Sequence of chain 1.D:
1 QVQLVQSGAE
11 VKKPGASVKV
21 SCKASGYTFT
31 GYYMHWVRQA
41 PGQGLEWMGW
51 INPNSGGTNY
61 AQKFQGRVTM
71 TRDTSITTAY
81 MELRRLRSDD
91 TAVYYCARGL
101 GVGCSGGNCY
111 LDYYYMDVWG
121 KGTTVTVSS

Sequence of chain 1.E:
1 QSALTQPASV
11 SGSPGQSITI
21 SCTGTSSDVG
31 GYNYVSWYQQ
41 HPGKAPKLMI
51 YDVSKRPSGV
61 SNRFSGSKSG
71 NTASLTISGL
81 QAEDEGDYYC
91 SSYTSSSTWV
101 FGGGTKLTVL

Sequence of chain 1.B:
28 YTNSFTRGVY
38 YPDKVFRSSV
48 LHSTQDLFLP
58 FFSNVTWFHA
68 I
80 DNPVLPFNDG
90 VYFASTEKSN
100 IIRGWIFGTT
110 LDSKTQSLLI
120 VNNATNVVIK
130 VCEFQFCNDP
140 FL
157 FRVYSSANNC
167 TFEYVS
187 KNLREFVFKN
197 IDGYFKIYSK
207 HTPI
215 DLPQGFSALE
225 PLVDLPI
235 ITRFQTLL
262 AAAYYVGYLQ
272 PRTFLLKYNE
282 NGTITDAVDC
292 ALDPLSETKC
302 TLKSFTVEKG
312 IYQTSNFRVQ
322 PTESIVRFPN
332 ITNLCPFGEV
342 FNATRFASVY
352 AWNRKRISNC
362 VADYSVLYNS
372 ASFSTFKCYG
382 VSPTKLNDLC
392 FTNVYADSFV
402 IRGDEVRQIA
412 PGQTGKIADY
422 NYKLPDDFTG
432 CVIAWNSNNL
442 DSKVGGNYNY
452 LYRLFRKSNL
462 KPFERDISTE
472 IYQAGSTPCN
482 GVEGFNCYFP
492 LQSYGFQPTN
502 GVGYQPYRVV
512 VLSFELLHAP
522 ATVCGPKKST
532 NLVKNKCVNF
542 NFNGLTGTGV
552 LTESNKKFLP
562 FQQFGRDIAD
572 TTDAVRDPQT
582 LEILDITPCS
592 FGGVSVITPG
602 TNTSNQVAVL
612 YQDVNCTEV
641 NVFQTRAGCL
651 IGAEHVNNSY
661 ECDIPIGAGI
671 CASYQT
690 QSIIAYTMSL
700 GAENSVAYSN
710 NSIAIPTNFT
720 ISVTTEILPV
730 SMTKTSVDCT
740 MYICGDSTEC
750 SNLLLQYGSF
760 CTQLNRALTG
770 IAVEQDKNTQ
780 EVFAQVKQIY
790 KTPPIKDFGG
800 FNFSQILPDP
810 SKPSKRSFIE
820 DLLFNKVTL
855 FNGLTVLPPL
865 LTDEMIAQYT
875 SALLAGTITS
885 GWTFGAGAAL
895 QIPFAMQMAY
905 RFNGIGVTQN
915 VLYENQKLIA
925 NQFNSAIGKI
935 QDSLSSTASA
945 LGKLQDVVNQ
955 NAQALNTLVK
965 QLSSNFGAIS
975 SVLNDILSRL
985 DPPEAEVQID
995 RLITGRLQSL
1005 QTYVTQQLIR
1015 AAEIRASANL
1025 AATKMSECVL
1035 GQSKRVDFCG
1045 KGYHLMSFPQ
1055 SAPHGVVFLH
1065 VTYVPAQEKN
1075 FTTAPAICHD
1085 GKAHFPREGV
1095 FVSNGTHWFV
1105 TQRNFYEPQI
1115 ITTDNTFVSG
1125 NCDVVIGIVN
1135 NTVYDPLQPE

Sequence of chain 1.C:
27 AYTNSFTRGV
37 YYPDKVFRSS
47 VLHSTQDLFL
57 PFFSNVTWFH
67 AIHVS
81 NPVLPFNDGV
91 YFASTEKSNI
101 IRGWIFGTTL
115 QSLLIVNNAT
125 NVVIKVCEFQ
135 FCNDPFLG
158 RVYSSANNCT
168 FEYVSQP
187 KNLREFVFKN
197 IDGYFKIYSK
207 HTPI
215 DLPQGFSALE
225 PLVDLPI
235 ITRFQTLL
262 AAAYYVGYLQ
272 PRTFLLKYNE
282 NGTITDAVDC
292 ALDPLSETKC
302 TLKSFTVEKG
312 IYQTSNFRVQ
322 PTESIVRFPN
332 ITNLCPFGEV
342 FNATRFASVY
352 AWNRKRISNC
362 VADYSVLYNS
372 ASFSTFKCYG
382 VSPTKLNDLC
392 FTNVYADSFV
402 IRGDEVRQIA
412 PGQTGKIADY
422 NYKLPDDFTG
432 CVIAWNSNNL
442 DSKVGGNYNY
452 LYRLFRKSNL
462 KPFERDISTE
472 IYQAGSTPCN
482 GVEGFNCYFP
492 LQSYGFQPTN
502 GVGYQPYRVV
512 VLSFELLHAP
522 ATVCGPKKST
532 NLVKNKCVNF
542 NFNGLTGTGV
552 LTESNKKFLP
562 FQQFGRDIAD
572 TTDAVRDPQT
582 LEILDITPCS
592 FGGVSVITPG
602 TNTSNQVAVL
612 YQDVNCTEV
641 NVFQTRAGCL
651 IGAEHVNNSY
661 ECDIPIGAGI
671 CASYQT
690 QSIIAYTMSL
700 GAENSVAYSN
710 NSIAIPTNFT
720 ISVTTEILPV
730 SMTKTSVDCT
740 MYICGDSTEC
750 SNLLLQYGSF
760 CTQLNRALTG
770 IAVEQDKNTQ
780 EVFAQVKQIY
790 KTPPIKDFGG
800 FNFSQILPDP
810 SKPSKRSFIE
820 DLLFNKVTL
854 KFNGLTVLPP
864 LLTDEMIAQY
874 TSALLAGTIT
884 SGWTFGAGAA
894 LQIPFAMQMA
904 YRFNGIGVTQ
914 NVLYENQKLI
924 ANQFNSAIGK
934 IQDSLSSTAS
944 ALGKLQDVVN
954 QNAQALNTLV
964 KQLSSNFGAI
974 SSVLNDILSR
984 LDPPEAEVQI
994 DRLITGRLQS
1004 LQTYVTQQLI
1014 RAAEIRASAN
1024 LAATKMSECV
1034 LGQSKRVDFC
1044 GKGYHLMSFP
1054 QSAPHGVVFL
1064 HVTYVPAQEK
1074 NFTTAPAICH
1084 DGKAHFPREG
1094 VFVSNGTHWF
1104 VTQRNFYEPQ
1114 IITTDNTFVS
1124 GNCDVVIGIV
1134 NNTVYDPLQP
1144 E

Binding-site contacts:
Ligand atom O4 contacts residue PHE486 of chain 1.C at 3.2 Å.
Ligand atom C6 contacts residue TYR489 of chain 1.C at 3.2 Å (hydrophobic).
Ligand atom C1 contacts residue TYR110 of chain 1.D at 3.1 Å (hydrophobic).
Ligand atom C3 contacts residue ASN343 of chain 1.B at 3.7 Å.
Ligand atom O7 contacts residue ASP112 of chain 1.D at 3.6 Å (salt-bridge).
Ligand atom O3 contacts residue ASP112 of chain 1.D at 3.3 Å (salt-bridge).
Ligand atom C5 contacts residue TYR110 of chain 1.D at 3.7 Å (hydrophobic).
Ligand atom O7 contacts residue ASN343 of chain 1.B at 3.6 Å.
Ligand atom C4 contacts residue TYR110 of chain 1.D at 3.7 Å (hydrophobic).
Ligand atom C2 contacts residue SER105 of chain 1.D at 3.6 Å.
Ligand atom O3 contacts residue TYR110 of chain 1.D at 3.6 Å.
Ligand atom C1 contacts residue ASN343 of chain 1.B at 1.4 Å.
Ligand atom C2 contacts residue ASP112 of chain 1.D at 3.3 Å.
Ligand atom C6 contacts residue LEU111 of chain 1.D at 3.3 Å (hydrophobic).
Ligand atom O6 contacts residue TYR114 of chain 1.D at 2.3 Å (h-bond).
Ligand atom C6 contacts residue TYR113 of chain 1.D at 3.0 Å (hydrophobic).
Ligand atom C2 contacts residue ASN343 of chain 1.B at 2.6 Å.
Ligand atom C6 contacts residue TYR110 of chain 1.D at 3.6 Å (hydrophobic).
Ligand atom O6 contacts residue ASN343 of chain 1.B at 3.6 Å.
Ligand atom O3 contacts residue LEU111 of chain 1.D at 3.4 Å (h-bond).
Ligand atom O5 contacts residue TYR110 of chain 1.D at 3.3 Å.
Ligand atom O5 contacts residue ASN343 of chain 1.B at 2.5 Å (h-bond).
Ligand atom C7 contacts residue ASN343 of chain 1.B at 3.4 Å.
Ligand atom C5 contacts residue ASN343 of chain 1.B at 3.5 Å.
Ligand atom C2 contacts residue TYR110 of chain 1.D at 3.3 Å (hydrophobic).
Ligand atom O3 contacts residue PHE486 of chain 1.C at 3.6 Å.
Ligand atom C3 contacts residue SER105 of chain 1.D at 3.7 Å.
Ligand atom C1 contacts residue SER105 of chain 1.D at 3.3 Å.
Ligand atom O4 contacts residue ASP112 of chain 1.D at 3.4 Å (salt-bridge).
Ligand atom O6 contacts residue TYR113 of chain 1.D at 2.5 Å (h-bond).
Ligand atom O4 contacts residue TYR110 of chain 1.D at 3.5 Å (h-bond).
Ligand atom C5 contacts residue TYR113 of chain 1.D at 3.7 Å (hydrophobic).
Ligand atom C2 contacts residue ASP112 of chain 1.D at 3.5 Å.
Ligand atom N2 contacts residue ASN343 of chain 1.B at 2.8 Å (h-bond).
Ligand atom O6 contacts residue TYR110 of chain 1.D at 3.5 Å.
Ligand atom O4 contacts residue ASN487 of chain 1.C at 3.7 Å.
Ligand atom O6 contacts residue GLY339 of chain 1.B at 3.7 Å.
Ligand atom C6 contacts residue TYR114 of chain 1.D at 3.6 Å (hydrophobic).
Ligand atom C3 contacts residue TYR110 of chain 1.D at 3.6 Å (hydrophobic).
Ligand atom O6 contacts residue LEU111 of chain 1.D at 3.2 Å (h-bond).

A small-molecule ligand and the protein it binds are described below.
Small molecule (SMILES): CC(=O)N[C@H]1[C@H](O[C@H]2[C@H](O)[C@@H](NC(C)=O)CO[C@@H]2CO)O[C@H](CO)[C@@H](O[C@@H]2O[C@H](CO[C@H]3O[C@H](CO[C@H]4O[C@H](CO)[C@@H](O)[C@H](O)[C@@H]4O)[C@@H](O)[C@H](O)[C@@H]3O)[C@@H](O)[C@H](O[C@H]3O[C@H](CO)[C@@H](O)[C@H](O)[C@@H]3O[C@@H]3O[C@H](CO)[C@@H](O[C@@H]4O[C@H](CO)[C@H](O)[C@H](O)[C@H]4O)[C@H](O)[C@H]3NC(C)=O)[C@@H]2O)[C@@H]1O